A protein and the small-molecule ligand that binds it are described below.
Small molecule (SMILES): Nc1ccn([C@@H]2O[C@H](COP(=O)=O)[C@@H](O[P](=O)(O)OC[C@H]3O[C@@H](n4cnc5c(N)ncnc54)[C@H](O)[C@@H]3O[P](=O)(O)OC[C@H]3O[C@@H](n4cnc5c(N)ncnc54)[C@H](O)[C@@H]3O[P](=O)(O)OC[C@H]3O[C@@H](n4cnc5c(N)ncnc54)[C@H](O)[C@@H]3O[P](=O)(O)OC[C@H]3O[C@@H](n4cnc5c(N)ncnc54)[C@H](O)[C@@H]3O[P](=O)(O)OC[C@H]3O[C@@H](n4ccc(=O)[nH]c4=O)[C@H](O)[C@@H]3O[P](=O)(O)OC[C@H]3O[C@@H](n4ccc(=O)[nH]c4=O)[C@H](O)[C@@H]3O[P](=O)(O)OC[C@H]3O[C@@H](n4ccc(=O)[nH]c4=O)[C@H](O)[C@@H]3O)[C@H]2O)c(=O)n1

Binding-site contacts:
Ligand atom O3' contacts residue SER333 of chain 1.D at 3.2 Å (h-bond).
Ligand atom N6 contacts residue U6 of chain 1.L at 2.8 Å (h-bond).
Ligand atom OP1 contacts residue LYS277 of chain 1.D at 2.6 Å (salt-bridge).
Ligand atom O2' contacts residue VAL454 of chain 1.D at 3.3 Å.
Ligand atom N3 contacts residue A4 of chain 1.L at 2.6 Å (h-bond).
Ligand atom O4 contacts residue A3 of chain 1.L at 2.5 Å (h-bond).
Ligand atom C4 contacts residue A3 of chain 1.L at 3.3 Å.
Ligand atom O2' contacts residue TYR330 of chain 1.D at 2.6 Å (h-bond).
Ligand atom O2' contacts residue SER333 of chain 1.D at 2.8 Å (h-bond).
Ligand atom O4' contacts residue TYR295 of chain 1.D at 3.1 Å.
Ligand atom C1' contacts residue TYR362 of chain 1.D at 3.3 Å (hydrophobic).
Ligand atom N1 contacts residue U6 of chain 1.L at 2.9 Å (h-bond).
Ligand atom OP1 contacts residue GLN311 of chain 1.D at 2.8 Å (h-bond).
Ligand atom O4' contacts residue TYR330 of chain 1.D at 3.1 Å.
Ligand atom O3' contacts residue MET659 of chain 1.D at 3.3 Å.
Ligand atom O2 contacts residue A4 of chain 1.L at 3.2 Å.
Ligand atom O2' contacts residue GLY452 of chain 1.D at 2.8 Å (h-bond).
Ligand atom O2' contacts residue GLY331 of chain 1.D at 3.1 Å (h-bond).
Ligand atom O2 contacts residue A5 of chain 1.L at 3.2 Å (h-bond).
Ligand atom N1 contacts residue U7 of chain 1.L at 2.9 Å (h-bond).
Ligand atom O4 contacts residue A4 of chain 1.L at 2.8 Å (h-bond).
Ligand atom N9 contacts residue TYR295 of chain 1.D at 3.1 Å.
Ligand atom OP1 contacts residue SER307 of chain 1.D at 3.1 Å (h-bond).
Ligand atom N6 contacts residue U8 of chain 1.L at 3.2 Å (h-bond).
Ligand atom O4' contacts residue GLY452 of chain 1.D at 2.9 Å (h-bond).
Ligand atom O5' contacts residue ARG25 of chain 1.C at 3.2 Å (salt-bridge).
Ligand atom O4 contacts residue A5 of chain 1.L at 2.9 Å (h-bond).
Ligand atom N3 contacts residue A5 of chain 1.L at 2.8 Å (h-bond).
Ligand atom N1 contacts residue U8 of chain 1.L at 3.0 Å (h-bond).
Ligand atom OP2 contacts residue SER228 of chain 1.D at 3.0 Å (h-bond).
Ligand atom N6 contacts residue U7 of chain 1.L at 3.0 Å (h-bond).
Ligand atom OP2 contacts residue ARG25 of chain 1.C at 3.0 Å (salt-bridge).
Ligand atom O2' contacts residue GLY455 of chain 1.D at 3.2 Å (h-bond).
Ligand atom OP1 contacts residue LYS237 of chain 1.D at 2.8 Å.
Ligand atom N3 contacts residue A3 of chain 1.L at 2.5 Å (h-bond).
Ligand atom OP1 contacts residue TYR295 of chain 1.D at 2.7 Å (h-bond).
Ligand atom N3 contacts residue GLY452 of chain 1.D at 3.1 Å.
Ligand atom C8 contacts residue TYR295 of chain 1.D at 3.1 Å (hydrophobic).
Ligand atom C5' contacts residue ARG25 of chain 1.C at 3.2 Å.
Ligand atom C5' contacts residue THR335 of chain 1.D at 3.3 Å.

Sequence of chain 1.D:
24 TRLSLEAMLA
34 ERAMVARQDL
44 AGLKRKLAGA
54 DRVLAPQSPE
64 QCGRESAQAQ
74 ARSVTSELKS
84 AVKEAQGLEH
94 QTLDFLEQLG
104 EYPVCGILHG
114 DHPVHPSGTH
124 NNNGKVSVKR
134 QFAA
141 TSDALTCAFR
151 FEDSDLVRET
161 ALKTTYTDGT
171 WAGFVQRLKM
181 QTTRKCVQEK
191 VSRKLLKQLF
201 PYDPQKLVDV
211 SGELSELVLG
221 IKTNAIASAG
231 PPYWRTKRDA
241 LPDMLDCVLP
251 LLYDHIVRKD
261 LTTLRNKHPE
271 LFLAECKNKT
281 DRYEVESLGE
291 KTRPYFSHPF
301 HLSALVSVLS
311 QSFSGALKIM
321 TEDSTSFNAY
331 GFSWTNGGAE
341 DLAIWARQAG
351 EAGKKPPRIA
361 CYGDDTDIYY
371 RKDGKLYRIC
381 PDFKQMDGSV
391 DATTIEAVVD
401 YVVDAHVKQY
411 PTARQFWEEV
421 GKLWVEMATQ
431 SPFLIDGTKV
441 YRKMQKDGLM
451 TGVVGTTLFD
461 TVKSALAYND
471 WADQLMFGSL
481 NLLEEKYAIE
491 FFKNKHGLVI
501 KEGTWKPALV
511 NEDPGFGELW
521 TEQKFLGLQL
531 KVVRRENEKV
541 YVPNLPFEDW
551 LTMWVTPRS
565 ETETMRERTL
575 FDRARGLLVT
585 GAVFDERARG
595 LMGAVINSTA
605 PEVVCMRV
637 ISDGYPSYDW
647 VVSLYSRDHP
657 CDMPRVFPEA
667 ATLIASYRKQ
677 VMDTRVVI

Sequence of chain 1.C:
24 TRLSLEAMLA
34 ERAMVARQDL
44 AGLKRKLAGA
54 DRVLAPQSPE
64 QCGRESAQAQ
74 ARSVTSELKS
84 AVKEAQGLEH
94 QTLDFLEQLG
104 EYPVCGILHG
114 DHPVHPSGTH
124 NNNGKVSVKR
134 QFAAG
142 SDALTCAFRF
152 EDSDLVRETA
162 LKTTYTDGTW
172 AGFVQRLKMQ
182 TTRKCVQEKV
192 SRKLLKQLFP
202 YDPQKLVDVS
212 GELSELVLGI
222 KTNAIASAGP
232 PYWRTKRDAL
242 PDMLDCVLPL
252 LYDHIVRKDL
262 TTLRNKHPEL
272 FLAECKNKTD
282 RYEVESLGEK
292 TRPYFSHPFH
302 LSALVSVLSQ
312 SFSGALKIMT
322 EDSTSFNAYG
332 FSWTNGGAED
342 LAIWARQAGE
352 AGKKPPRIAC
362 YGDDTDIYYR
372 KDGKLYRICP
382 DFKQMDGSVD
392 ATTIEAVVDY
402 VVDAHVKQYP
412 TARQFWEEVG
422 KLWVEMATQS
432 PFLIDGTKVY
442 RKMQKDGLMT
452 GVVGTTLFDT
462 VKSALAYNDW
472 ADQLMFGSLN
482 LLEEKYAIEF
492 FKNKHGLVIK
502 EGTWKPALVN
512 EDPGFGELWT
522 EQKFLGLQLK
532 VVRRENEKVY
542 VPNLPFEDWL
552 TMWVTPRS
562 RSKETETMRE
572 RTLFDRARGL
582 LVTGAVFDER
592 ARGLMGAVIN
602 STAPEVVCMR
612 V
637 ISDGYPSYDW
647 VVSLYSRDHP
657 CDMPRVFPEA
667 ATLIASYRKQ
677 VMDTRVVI